The protein below binds the small molecule below.
Small molecule (SMILES): COCCCOc1cc(C(=O)N(C[C@@H]2CNC[C@H]2OC(=O)NCc2ccccc2)C(C)C)ccc1OC

Binding-site contacts:
Ligand atom C23 contacts residue SER230 of chain 1.B at 3.5 Å.
Ligand atom C23 contacts residue GLY228 of chain 1.B at 3.5 Å.
Ligand atom C27 contacts residue THR18 of chain 1.B at 3.7 Å.
Ligand atom C21 contacts residue GLN19 of chain 1.B at 3.5 Å.
Ligand atom O19 contacts residue THR85 of chain 1.B at 2.8 Å (h-bond).
Ligand atom C11 contacts residue VAL127 of chain 1.B at 3.4 Å (hydrophobic).
Ligand atom O20 contacts residue DMS1 of chain 1.I at 3.5 Å.
Ligand atom C37 contacts residue LEU224 of chain 1.B at 3.6 Å (hydrophobic).
Ligand atom N1 contacts residue ASP226 of chain 1.B at 3.0 Å (salt-bridge).
Ligand atom C5 contacts residue GLY40 of chain 1.B at 3.6 Å.
Ligand atom O22 contacts residue DMS1 of chain 1.I at 3.3 Å.
Ligand atom C2 contacts residue GLY228 of chain 1.B at 3.5 Å.
Ligand atom N1 contacts residue ASP38 of chain 1.B at 2.8 Å (salt-bridge).
Ligand atom C10 contacts residue ASP38 of chain 1.B at 3.4 Å.
Ligand atom C21 contacts residue LEU121 of chain 1.B at 3.6 Å (hydrophobic).
Ligand atom C14 contacts residue THR85 of chain 1.B at 3.6 Å.
Ligand atom O19 contacts residue DMS1 of chain 1.H at 3.2 Å.
Ligand atom C2 contacts residue ASP226 of chain 1.B at 3.3 Å.
Ligand atom C27 contacts residue THR227 of chain 1.B at 3.4 Å.
Ligand atom C17 contacts residue PRO118 of chain 1.B at 3.8 Å (hydrophobic).
Ligand atom C6 contacts residue TYR83 of chain 1.B at 3.5 Å (hydrophobic).
Ligand atom C35 contacts residue GLY40 of chain 1.B at 3.5 Å.
Ligand atom C12 contacts residue THR85 of chain 1.B at 3.6 Å.
Ligand atom C23 contacts residue THR18 of chain 1.B at 3.4 Å.
Ligand atom O26 contacts residue THR18 of chain 1.B at 3.4 Å (h-bond).
Ligand atom C31 contacts residue ILE305 of chain 1.B at 3.6 Å (hydrophobic).
Ligand atom C24 contacts residue GLY228 of chain 1.B at 3.6 Å.
Ligand atom O26 contacts residue GLN19 of chain 1.B at 3.5 Å.
Ligand atom C34 contacts residue THR309 of chain 1.B at 3.7 Å.
Ligand atom C5 contacts residue ASP226 of chain 1.B at 3.4 Å.
Ligand atom C33 contacts residue ILE305 of chain 1.B at 3.6 Å (hydrophobic).
Ligand atom C27 contacts residue ALA229 of chain 1.B at 3.3 Å (hydrophobic).
Ligand atom C2 contacts residue ASP38 of chain 1.B at 3.4 Å.
Ligand atom C18 contacts residue GLY228 of chain 1.B at 3.7 Å.
Ligand atom O26 contacts residue TYR20 of chain 1.B at 3.1 Å (h-bond).
Ligand atom O30 contacts residue SER84 of chain 1.B at 3.1 Å (h-bond).
Ligand atom O20 contacts residue GLN19 of chain 1.B at 3.6 Å (h-bond).
Ligand atom C25 contacts residue VAL36 of chain 1.B at 3.7 Å (hydrophobic).
Ligand atom O22 contacts residue GLN19 of chain 1.B at 3.7 Å.
Ligand atom C25 contacts residue GLY228 of chain 1.B at 3.4 Å.

Sequence of chain 1.B:
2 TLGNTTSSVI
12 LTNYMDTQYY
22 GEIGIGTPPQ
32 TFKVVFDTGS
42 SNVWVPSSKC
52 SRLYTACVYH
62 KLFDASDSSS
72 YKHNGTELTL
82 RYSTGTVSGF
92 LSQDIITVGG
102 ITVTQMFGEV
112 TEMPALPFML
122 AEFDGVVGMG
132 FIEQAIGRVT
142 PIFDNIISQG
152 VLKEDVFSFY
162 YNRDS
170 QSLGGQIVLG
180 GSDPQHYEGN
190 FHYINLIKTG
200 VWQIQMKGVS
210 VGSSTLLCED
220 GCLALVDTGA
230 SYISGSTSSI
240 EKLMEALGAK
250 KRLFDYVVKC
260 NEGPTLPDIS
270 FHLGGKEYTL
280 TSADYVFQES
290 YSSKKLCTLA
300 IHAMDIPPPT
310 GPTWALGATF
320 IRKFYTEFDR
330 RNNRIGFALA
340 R